A small-molecule ligand and the protein it binds are described below.
Small molecule (SMILES): CC(=O)N[C@@H]1[C@@H](O)[C@H](O)[C@@H](CO)O[C@H]1O

Binding-site contacts:
Ligand atom O7 contacts residue ASN608 of chain 1.A at 2.9 Å (h-bond).
Ligand atom O7 contacts residue ALA609 of chain 1.A at 3.7 Å.
Ligand atom O5 contacts residue ASN608 of chain 1.A at 2.4 Å (h-bond).
Ligand atom C4 contacts residue ASN608 of chain 1.A at 4.1 Å.
Ligand atom N2 contacts residue ASN608 of chain 1.A at 2.7 Å (h-bond).
Ligand atom C7 contacts residue ALA609 of chain 1.A at 3.9 Å (hydrophobic).
Ligand atom C6 contacts residue ASN608 of chain 1.A at 4.4 Å.
Ligand atom C8 contacts residue ALA609 of chain 1.A at 3.5 Å (hydrophobic).
Ligand atom C2 contacts residue ASN608 of chain 1.A at 2.4 Å.
Ligand atom C1 contacts residue ASN608 of chain 1.A at 1.4 Å.
Ligand atom C3 contacts residue ASN608 of chain 1.A at 3.6 Å.
Ligand atom C8 contacts residue ASN608 of chain 1.A at 4.3 Å.
Ligand atom C7 contacts residue ASN608 of chain 1.A at 3.4 Å.
Ligand atom C5 contacts residue ASN608 of chain 1.A at 3.7 Å.

Sequence of chain 1.A:
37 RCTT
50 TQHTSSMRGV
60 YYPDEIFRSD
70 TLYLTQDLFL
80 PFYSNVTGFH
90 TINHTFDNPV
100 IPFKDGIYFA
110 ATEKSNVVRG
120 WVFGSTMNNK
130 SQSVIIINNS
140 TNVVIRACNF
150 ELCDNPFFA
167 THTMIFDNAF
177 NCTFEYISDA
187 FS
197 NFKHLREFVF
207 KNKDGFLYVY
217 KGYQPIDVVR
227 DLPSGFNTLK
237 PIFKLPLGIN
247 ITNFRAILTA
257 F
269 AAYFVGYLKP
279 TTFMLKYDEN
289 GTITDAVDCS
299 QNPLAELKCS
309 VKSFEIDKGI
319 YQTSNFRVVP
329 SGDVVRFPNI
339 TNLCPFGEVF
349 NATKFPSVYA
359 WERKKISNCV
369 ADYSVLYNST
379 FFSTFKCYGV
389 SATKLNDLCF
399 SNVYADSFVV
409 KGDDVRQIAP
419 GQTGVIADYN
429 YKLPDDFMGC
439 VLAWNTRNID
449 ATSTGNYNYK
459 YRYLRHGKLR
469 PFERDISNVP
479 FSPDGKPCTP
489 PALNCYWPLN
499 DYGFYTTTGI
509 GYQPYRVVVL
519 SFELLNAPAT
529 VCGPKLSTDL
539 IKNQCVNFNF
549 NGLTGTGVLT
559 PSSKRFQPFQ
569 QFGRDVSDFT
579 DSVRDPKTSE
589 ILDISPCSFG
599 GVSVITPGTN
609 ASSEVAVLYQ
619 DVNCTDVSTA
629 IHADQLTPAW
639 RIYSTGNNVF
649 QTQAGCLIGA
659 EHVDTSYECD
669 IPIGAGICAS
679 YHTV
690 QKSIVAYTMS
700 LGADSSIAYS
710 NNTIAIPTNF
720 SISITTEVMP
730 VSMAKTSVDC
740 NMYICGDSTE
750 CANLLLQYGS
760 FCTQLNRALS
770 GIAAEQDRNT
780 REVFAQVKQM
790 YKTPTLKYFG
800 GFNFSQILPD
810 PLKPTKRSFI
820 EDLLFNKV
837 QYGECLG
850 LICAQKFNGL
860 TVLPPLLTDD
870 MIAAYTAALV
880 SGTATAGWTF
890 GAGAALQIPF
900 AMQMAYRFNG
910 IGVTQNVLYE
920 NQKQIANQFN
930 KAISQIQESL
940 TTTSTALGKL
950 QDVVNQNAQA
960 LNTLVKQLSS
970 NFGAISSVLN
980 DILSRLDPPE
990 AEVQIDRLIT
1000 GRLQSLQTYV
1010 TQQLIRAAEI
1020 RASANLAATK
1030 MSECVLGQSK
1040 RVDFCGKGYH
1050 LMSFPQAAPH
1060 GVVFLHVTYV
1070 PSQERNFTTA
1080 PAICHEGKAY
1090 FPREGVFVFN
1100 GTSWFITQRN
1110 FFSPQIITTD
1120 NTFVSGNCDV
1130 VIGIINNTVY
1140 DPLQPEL